The small molecule below binds the protein below.
Small molecule (SMILES): CC(=O)N[C@H]1[C@H](O[C@H]2[C@H](O)[C@@H](NC(C)=O)CO[C@@H]2CO)O[C@H](CO)[C@@H](O)[C@@H]1O

Sequence of chain 1.B:
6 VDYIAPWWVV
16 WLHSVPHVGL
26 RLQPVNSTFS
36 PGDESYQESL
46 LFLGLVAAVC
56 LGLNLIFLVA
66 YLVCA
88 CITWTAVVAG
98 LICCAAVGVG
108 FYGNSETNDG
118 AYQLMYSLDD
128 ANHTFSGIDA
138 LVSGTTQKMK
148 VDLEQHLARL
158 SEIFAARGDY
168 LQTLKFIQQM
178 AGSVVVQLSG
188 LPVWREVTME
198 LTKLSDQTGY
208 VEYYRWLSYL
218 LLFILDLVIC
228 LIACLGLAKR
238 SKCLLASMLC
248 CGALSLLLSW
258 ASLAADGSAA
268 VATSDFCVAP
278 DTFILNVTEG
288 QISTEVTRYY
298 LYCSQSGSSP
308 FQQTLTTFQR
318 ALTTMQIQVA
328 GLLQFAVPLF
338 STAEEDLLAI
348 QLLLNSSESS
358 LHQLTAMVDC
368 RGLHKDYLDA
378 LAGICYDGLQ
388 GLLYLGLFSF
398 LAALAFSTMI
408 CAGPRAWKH

Binding-site contacts:
Ligand atom N2 contacts residue THR199 of chain 1.B at 3.0 Å (h-bond).
Ligand atom C8 contacts residue ASP126 of chain 1.B at 3.2 Å.
Ligand atom O7 contacts residue ASN129 of chain 1.B at 3.3 Å (h-bond).
Ligand atom C3 contacts residue THR199 of chain 1.B at 4.2 Å.
Ligand atom O5 contacts residue ASN129 of chain 1.B at 2.4 Å (h-bond).
Ligand atom C7 contacts residue THR199 of chain 1.B at 3.8 Å.
Ligand atom C4 contacts residue ASN129 of chain 1.B at 4.2 Å.
Ligand atom O5 contacts residue SER133 of chain 1.B at 4.3 Å.
Ligand atom O6 contacts residue ASN129 of chain 1.B at 4.5 Å.
Ligand atom C8 contacts residue ASP203 of chain 1.B at 4.5 Å.
Ligand atom C1 contacts residue ASN129 of chain 1.B at 1.4 Å.
Ligand atom C8 contacts residue THR199 of chain 1.B at 3.5 Å.
Ligand atom N2 contacts residue ASN129 of chain 1.B at 2.9 Å (h-bond).
Ligand atom C5 contacts residue ASN129 of chain 1.B at 3.7 Å.
Ligand atom C7 contacts residue ASN129 of chain 1.B at 3.2 Å.
Ligand atom C5 contacts residue THR195 of chain 1.B at 3.8 Å.
Ligand atom C1 contacts residue THR195 of chain 1.B at 4.2 Å.
Ligand atom C2 contacts residue THR199 of chain 1.B at 4.0 Å.
Ligand atom C6 contacts residue SER133 of chain 1.B at 3.4 Å.
Ligand atom C8 contacts residue ASN129 of chain 1.B at 4.4 Å.
Ligand atom O6 contacts residue SER133 of chain 1.B at 3.4 Å (h-bond).
Ligand atom O5 contacts residue THR195 of chain 1.B at 3.9 Å.
Ligand atom C6 contacts residue THR195 of chain 1.B at 4.1 Å.
Ligand atom C8 contacts residue SER202 of chain 1.B at 4.2 Å.
Ligand atom C7 contacts residue ASP126 of chain 1.B at 3.5 Å.
Ligand atom O6 contacts residue THR195 of chain 1.B at 3.2 Å.
Ligand atom C2 contacts residue ASN129 of chain 1.B at 2.5 Å.
Ligand atom C1 contacts residue THR199 of chain 1.B at 4.2 Å.
Ligand atom C3 contacts residue ASN129 of chain 1.B at 3.8 Å.
Ligand atom O7 contacts residue ASP126 of chain 1.B at 3.2 Å (salt-bridge).